Binding-site contacts:
Ligand atom CG contacts residue MET149 of chain 1.E at 3.6 Å (hydrophobic).
Ligand atom C contacts residue TRP316 of chain 1.E at 4.1 Å (hydrophobic).
Ligand atom OH contacts residue VAL234 of chain 1.E at 3.7 Å.
Ligand atom CA contacts residue ASP145 of chain 1.E at 3.9 Å.
Ligand atom CB contacts residue MET149 of chain 1.E at 3.6 Å (hydrophobic).
Ligand atom CE1 contacts residue GLN122 of chain 1.E at 3.8 Å.
Ligand atom N contacts residue ILE320 of chain 1.E at 4.1 Å.
Ligand atom CE1 contacts residue TYR146 of chain 1.E at 3.6 Å (hydrophobic).
Ligand atom CD1 contacts residue TYR146 of chain 1.E at 3.5 Å (hydrophobic).
Ligand atom CD2 contacts residue ILE294 of chain 1.E at 3.8 Å (hydrophobic).
Ligand atom CE2 contacts residue ILE142 of chain 1.E at 3.6 Å (hydrophobic).
Ligand atom O contacts residue TRP316 of chain 1.E at 3.2 Å.
Ligand atom CE2 contacts residue GLN122 of chain 1.E at 3.8 Å.
Ligand atom CD1 contacts residue CYS215 of chain 1.E at 4.1 Å (hydrophobic).
Ligand atom CG contacts residue ILE142 of chain 1.E at 4.0 Å (hydrophobic).
Ligand atom CE2 contacts residue HIS295 of chain 1.E at 4.0 Å.
Ligand atom CZ contacts residue ILE142 of chain 1.E at 4.0 Å (hydrophobic).
Ligand atom CA contacts residue CYS215 of chain 1.E at 3.8 Å (hydrophobic).
Ligand atom OH contacts residue VAL298 of chain 1.E at 3.6 Å.
Ligand atom CE2 contacts residue ILE294 of chain 1.E at 3.9 Å (hydrophobic).
Ligand atom CZ contacts residue VAL141 of chain 1.E at 4.0 Å (hydrophobic).
Ligand atom CB contacts residue CYS215 of chain 1.E at 3.5 Å (hydrophobic).
Ligand atom CA contacts residue TYR324 of chain 1.E at 3.9 Å (hydrophobic).
Ligand atom C contacts residue LYS301 of chain 1.E at 3.8 Å.
Ligand atom CD1 contacts residue MET149 of chain 1.E at 3.7 Å (hydrophobic).
Ligand atom N contacts residue ASP145 of chain 1.E at 3.2 Å (salt-bridge).
Ligand atom O contacts residue LYS301 of chain 1.E at 2.9 Å (salt-bridge).
Ligand atom CB contacts residue TRP316 of chain 1.E at 3.9 Å (hydrophobic).
Ligand atom C contacts residue ILE320 of chain 1.E at 3.7 Å (hydrophobic).
Ligand atom CE1 contacts residue TRP131 of chain 1.E at 3.5 Å (hydrophobic).
Ligand atom O contacts residue ILE294 of chain 1.E at 3.9 Å.
Ligand atom CZ contacts residue GLN122 of chain 1.E at 3.2 Å.
Ligand atom CZ contacts residue VAL234 of chain 1.E at 3.9 Å (hydrophobic).
Ligand atom N contacts residue TYR324 of chain 1.E at 2.5 Å (h-bond).
Ligand atom CD2 contacts residue MET149 of chain 1.E at 4.0 Å (hydrophobic).
Ligand atom O contacts residue ILE320 of chain 1.E at 3.4 Å.
Ligand atom O contacts residue ILE320 of chain 1.E at 3.5 Å.
Ligand atom CE1 contacts residue VAL234 of chain 1.E at 3.7 Å (hydrophobic).
Ligand atom O contacts residue TRP316 of chain 1.E at 3.4 Å.
Ligand atom CD2 contacts residue ILE142 of chain 1.E at 3.6 Å (hydrophobic).

Sequence of chain 1.E:
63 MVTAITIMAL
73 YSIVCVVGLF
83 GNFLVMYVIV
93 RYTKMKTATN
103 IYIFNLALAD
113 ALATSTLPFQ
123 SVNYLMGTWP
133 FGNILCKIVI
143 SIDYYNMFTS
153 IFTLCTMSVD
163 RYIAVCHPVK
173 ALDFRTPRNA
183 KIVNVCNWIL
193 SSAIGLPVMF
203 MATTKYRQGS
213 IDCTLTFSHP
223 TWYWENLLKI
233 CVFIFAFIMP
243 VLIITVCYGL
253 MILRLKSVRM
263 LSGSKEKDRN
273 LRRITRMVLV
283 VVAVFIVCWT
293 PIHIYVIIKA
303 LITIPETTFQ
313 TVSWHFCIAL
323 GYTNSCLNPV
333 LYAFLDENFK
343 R

This small molecule binds to this protein.
Small molecule (SMILES): C[C@@H](NC(=O)[C@@H](N)Cc1ccc(O)cc1)C(=O)NCC(=O)N(C)[C@@H](Cc1ccccc1)C(=O)NCCO